This protein binds this small molecule.
Small molecule (SMILES): CC[C@H](C)[C@@H](C=O)NC(=O)[C@H](CO)NC(=O)[C@H](CCCCN)NC(=O)[C@@H](N)C(C)C

Sequence of chain 6.A:
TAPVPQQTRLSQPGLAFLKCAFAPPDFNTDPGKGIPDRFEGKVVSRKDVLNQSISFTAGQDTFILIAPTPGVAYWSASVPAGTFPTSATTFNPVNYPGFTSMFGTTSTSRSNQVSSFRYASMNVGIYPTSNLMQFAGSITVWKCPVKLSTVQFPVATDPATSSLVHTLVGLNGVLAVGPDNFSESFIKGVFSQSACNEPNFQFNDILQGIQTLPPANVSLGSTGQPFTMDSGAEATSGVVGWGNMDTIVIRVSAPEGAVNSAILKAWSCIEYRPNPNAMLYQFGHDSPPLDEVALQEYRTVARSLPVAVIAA

Binding-site contacts:
Ligand atom CG2 contacts residue PHE71 of chain 6.A at 4.0 Å (hydrophobic).
Ligand atom CD1 contacts residue THR349 of chain 6.A at 4.3 Å.